Sequence of chain 1.A:
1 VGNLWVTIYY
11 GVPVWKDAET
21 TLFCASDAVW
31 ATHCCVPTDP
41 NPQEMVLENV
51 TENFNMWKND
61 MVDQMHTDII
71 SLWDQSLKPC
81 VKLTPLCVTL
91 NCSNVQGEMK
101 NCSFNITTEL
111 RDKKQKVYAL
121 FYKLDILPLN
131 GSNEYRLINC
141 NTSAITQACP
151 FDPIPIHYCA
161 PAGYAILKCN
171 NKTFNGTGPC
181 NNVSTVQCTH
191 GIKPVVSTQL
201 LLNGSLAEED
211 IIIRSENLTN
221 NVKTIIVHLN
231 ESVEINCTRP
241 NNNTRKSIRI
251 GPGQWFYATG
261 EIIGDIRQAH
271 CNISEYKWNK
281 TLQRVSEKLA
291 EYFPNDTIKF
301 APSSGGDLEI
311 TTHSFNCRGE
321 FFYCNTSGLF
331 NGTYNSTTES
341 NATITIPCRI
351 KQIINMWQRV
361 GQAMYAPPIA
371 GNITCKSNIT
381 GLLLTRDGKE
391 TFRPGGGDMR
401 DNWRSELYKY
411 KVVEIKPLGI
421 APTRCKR

Binding-site contacts:
Ligand atom O6 contacts residue GLU44 of chain 1.A at 4.4 Å.
Ligand atom C5 contacts residue ASN182 of chain 1.A at 3.7 Å.
Ligand atom C5 contacts residue ASN170 of chain 1.A at 4.4 Å.
Ligand atom C3 contacts residue ASN182 of chain 1.A at 3.8 Å.
Ligand atom O7 contacts residue ASN182 of chain 1.A at 3.1 Å (h-bond).
Ligand atom O5 contacts residue ASN170 of chain 1.A at 3.2 Å.
Ligand atom C6 contacts residue ASN170 of chain 1.A at 4.1 Å.
Ligand atom C6 contacts residue GLU44 of chain 1.A at 4.1 Å.
Ligand atom C7 contacts residue ASN182 of chain 1.A at 3.1 Å.
Ligand atom C8 contacts residue ASN182 of chain 1.A at 4.3 Å.
Ligand atom N2 contacts residue ASN182 of chain 1.A at 2.9 Å (h-bond).
Ligand atom O5 contacts residue ASN182 of chain 1.A at 2.4 Å (h-bond).
Ligand atom C1 contacts residue ASN182 of chain 1.A at 1.4 Å.
Ligand atom O7 contacts residue NAG1 of chain 1.L at 3.9 Å.
Ligand atom C1 contacts residue ASN170 of chain 1.A at 3.9 Å.
Ligand atom C4 contacts residue ASN182 of chain 1.A at 4.2 Å.
Ligand atom O6 contacts residue ASN170 of chain 1.A at 4.1 Å.
Ligand atom C2 contacts residue ASN182 of chain 1.A at 2.4 Å.

The protein below binds the small molecule below.
Small molecule (SMILES): CC(=O)N[C@@H]1[C@@H](O)[C@H](O)[C@@H](CO)O[C@H]1O